A protein and the small-molecule ligand that binds it are described below.
Small molecule (SMILES): Oc1cccc(-c2nc(N3CCOCC3)nc3c2CCN3c2ccc3[nH]cnc3c2)c1

Sequence of chain 1.A:
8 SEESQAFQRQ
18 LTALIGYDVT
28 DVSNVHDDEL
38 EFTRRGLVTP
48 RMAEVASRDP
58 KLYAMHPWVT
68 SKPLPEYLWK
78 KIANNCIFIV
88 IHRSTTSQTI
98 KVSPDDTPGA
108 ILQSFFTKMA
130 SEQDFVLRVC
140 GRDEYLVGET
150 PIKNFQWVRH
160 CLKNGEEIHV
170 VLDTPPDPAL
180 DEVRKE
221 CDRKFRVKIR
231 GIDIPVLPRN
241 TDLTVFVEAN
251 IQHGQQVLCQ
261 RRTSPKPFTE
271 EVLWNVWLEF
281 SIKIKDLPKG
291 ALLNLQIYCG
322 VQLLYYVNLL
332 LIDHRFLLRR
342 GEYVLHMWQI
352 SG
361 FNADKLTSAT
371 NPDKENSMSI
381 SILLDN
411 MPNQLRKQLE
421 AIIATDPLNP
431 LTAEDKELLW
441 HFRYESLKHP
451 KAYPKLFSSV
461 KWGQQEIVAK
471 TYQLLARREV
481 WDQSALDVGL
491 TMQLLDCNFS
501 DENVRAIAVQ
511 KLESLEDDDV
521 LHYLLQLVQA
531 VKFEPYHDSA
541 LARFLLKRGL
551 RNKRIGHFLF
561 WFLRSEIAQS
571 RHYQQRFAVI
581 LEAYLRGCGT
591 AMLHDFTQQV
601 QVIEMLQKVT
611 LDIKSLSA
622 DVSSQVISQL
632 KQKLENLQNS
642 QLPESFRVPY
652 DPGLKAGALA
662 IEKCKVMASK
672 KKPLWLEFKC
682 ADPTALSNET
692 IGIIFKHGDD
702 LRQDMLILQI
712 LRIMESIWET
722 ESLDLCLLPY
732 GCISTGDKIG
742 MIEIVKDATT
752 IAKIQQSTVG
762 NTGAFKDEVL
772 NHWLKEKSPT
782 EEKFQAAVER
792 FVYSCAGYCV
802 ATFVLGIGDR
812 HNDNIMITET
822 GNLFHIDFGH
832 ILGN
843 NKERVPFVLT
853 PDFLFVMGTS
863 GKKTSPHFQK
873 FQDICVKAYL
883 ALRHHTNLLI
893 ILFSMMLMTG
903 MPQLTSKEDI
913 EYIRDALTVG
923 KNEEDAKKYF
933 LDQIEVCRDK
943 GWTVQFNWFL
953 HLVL

Binding-site contacts:
Ligand atom C31 contacts residue ASP828 of chain 1.A at 3.3 Å.
Ligand atom C23 contacts residue MET817 of chain 1.A at 3.8 Å (hydrophobic).
Ligand atom C30 contacts residue ASP705 of chain 1.A at 3.2 Å.
Ligand atom C2 contacts residue MET817 of chain 1.A at 3.5 Å (hydrophobic).
Ligand atom C31 contacts residue TYR731 of chain 1.A at 3.4 Å (hydrophobic).
Ligand atom C15 contacts residue ILE827 of chain 1.A at 3.2 Å (hydrophobic).
Ligand atom O32 contacts residue ASP828 of chain 1.A at 3.3 Å (salt-bridge).
Ligand atom C27 contacts residue TYR731 of chain 1.A at 3.4 Å (hydrophobic).
Ligand atom O21 contacts residue GLU744 of chain 1.A at 3.5 Å (salt-bridge).
Ligand atom C20 contacts residue GLU744 of chain 1.A at 3.0 Å.
Ligand atom N16 contacts residue ILE827 of chain 1.A at 3.3 Å.
Ligand atom N11 contacts residue MET668 of chain 1.A at 3.6 Å.
Ligand atom C17 contacts residue ILE695 of chain 1.A at 3.4 Å (hydrophobic).
Ligand atom N6 contacts residue THR751 of chain 1.A at 3.7 Å.
Ligand atom O32 contacts residue ASP705 of chain 1.A at 2.5 Å (salt-bridge).
Ligand atom C1 contacts residue MET817 of chain 1.A at 3.2 Å (hydrophobic).
Ligand atom N16 contacts residue ILE695 of chain 1.A at 3.7 Å.
Ligand atom C12 contacts residue SER670 of chain 1.A at 3.4 Å.
Ligand atom N18 contacts residue ILE695 of chain 1.A at 3.7 Å.
Ligand atom C22 contacts residue VAL746 of chain 1.A at 3.8 Å (hydrophobic).
Ligand atom N16 contacts residue MET817 of chain 1.A at 3.2 Å.
Ligand atom C19 contacts residue GLU744 of chain 1.A at 3.3 Å.
Ligand atom N24 contacts residue ILE827 of chain 1.A at 3.6 Å.
Ligand atom C17 contacts residue ILE827 of chain 1.A at 3.5 Å (hydrophobic).
Ligand atom C31 contacts residue ASP705 of chain 1.A at 3.2 Å.
Ligand atom C20 contacts residue VAL746 of chain 1.A at 3.5 Å (hydrophobic).
Ligand atom C14 contacts residue ILE827 of chain 1.A at 3.3 Å (hydrophobic).
Ligand atom N11 contacts residue ILE827 of chain 1.A at 3.7 Å.
Ligand atom O21 contacts residue ILE745 of chain 1.A at 3.3 Å.
Ligand atom C8 contacts residue THR751 of chain 1.A at 3.6 Å.
Ligand atom C2 contacts residue THR751 of chain 1.A at 3.7 Å.
Ligand atom C30 contacts residue ASP828 of chain 1.A at 3.5 Å.
Ligand atom C22 contacts residue MET817 of chain 1.A at 3.5 Å (hydrophobic).
Ligand atom C27 contacts residue ASP828 of chain 1.A at 3.4 Å.
Ligand atom C7 contacts residue THR751 of chain 1.A at 3.4 Å.
Ligand atom O32 contacts residue TYR731 of chain 1.A at 2.5 Å (h-bond).
Ligand atom C25 contacts residue ILE827 of chain 1.A at 3.5 Å (hydrophobic).
Ligand atom C10 contacts residue MET817 of chain 1.A at 3.7 Å (hydrophobic).
Ligand atom N24 contacts residue ILE695 of chain 1.A at 3.6 Å.
Ligand atom O21 contacts residue VAL746 of chain 1.A at 2.7 Å (h-bond).